Sequence of chain 1.B:
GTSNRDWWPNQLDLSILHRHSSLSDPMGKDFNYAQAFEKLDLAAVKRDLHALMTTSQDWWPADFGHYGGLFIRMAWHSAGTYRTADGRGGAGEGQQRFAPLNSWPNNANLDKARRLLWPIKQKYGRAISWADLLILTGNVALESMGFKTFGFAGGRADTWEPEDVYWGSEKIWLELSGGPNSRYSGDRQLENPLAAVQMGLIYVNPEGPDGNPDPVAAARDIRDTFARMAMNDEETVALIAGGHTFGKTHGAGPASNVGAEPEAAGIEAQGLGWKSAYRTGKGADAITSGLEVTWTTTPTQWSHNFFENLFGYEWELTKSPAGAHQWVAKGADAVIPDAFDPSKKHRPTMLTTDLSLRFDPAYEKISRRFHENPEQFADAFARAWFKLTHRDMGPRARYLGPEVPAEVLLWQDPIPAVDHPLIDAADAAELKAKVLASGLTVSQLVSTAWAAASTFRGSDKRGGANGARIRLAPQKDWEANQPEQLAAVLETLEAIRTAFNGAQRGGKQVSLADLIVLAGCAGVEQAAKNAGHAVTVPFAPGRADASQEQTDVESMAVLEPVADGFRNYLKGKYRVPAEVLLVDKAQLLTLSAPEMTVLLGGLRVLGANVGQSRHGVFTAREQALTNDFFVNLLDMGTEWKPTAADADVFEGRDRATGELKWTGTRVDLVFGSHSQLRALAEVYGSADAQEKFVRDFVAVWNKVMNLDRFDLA

A small-molecule ligand and the protein it binds are described below.
Small molecule (SMILES): NNC(=O)c1ccncc1

Binding-site contacts:
Ligand atom C1 contacts residue GLY473 of chain 1.B at 4.0 Å.
Ligand atom C4 contacts residue SER474 of chain 1.B at 3.6 Å.
Ligand atom C2 contacts residue GLN602 of chain 1.B at 3.9 Å.
Ligand atom C2 contacts residue GLU108 of chain 1.B at 3.4 Å.
Ligand atom N2 contacts residue GLU178 of chain 1.B at 3.4 Å.
Ligand atom O1 contacts residue LEU603 of chain 1.B at 3.7 Å.
Ligand atom O1 contacts residue ARG103 of chain 1.B at 2.8 Å (salt-bridge).
Ligand atom N3 contacts residue ARG103 of chain 1.B at 3.3 Å (salt-bridge).
Ligand atom N3 contacts residue VAL180 of chain 1.B at 3.8 Å.
Ligand atom C3 contacts residue SER474 of chain 1.B at 4.1 Å.
Ligand atom C1 contacts residue SER474 of chain 1.B at 3.6 Å.
Ligand atom C contacts residue ARG103 of chain 1.B at 3.7 Å.
Ligand atom N3 contacts residue GLU178 of chain 1.B at 3.6 Å (salt-bridge).
Ligand atom C4 contacts residue THR605 of chain 1.B at 3.6 Å.
Ligand atom N2 contacts residue ARG103 of chain 1.B at 3.9 Å.
Ligand atom C2 contacts residue SER474 of chain 1.B at 3.9 Å.
Ligand atom N1 contacts residue THR605 of chain 1.B at 3.7 Å.
Ligand atom C4 contacts residue LEU603 of chain 1.B at 3.9 Å (hydrophobic).
Ligand atom N1 contacts residue GLY473 of chain 1.B at 3.4 Å.
Ligand atom N3 contacts residue ASP179 of chain 1.B at 3.6 Å (salt-bridge).
Ligand atom C contacts residue GLN602 of chain 1.B at 3.0 Å.
Ligand atom C2 contacts residue GLY473 of chain 1.B at 4.0 Å.
Ligand atom C3 contacts residue GLY473 of chain 1.B at 3.5 Å.
Ligand atom C1 contacts residue GLU178 of chain 1.B at 4.3 Å.
Ligand atom C3 contacts residue GLU108 of chain 1.B at 3.8 Å.
Ligand atom N1 contacts residue SER474 of chain 1.B at 4.0 Å.
Ligand atom N2 contacts residue GLN602 of chain 1.B at 3.5 Å (h-bond).
Ligand atom O1 contacts residue SER474 of chain 1.B at 4.0 Å.
Ligand atom C5 contacts residue GLY473 of chain 1.B at 3.8 Å.
Ligand atom C contacts residue SER474 of chain 1.B at 3.9 Å.
Ligand atom O1 contacts residue GLN602 of chain 1.B at 2.0 Å (h-bond).
Ligand atom C2 contacts residue GLU178 of chain 1.B at 3.4 Å.
Ligand atom C3 contacts residue GLU178 of chain 1.B at 4.1 Å.
Ligand atom C5 contacts residue GLN602 of chain 1.B at 3.1 Å.
Ligand atom C4 contacts residue GLY473 of chain 1.B at 3.3 Å.
Ligand atom C5 contacts residue SER474 of chain 1.B at 3.5 Å.
Ligand atom C5 contacts residue LEU603 of chain 1.B at 3.9 Å (hydrophobic).
Ligand atom N3 contacts residue GLN602 of chain 1.B at 4.0 Å.
Ligand atom C4 contacts residue GLN602 of chain 1.B at 3.2 Å.
Ligand atom C1 contacts residue GLN602 of chain 1.B at 3.1 Å.